This small molecule binds to this protein.
Small molecule (SMILES): N=c1ccn([C@H]2C[C@H](O[P](=O)(O)OC[C@H]3O[C@@H](n4cnc5c(N)ncnc54)C[C@@H]3O[P](=O)(O)OC[C@H]3O[C@@H](n4cnc5c(N)ncnc54)C[C@@H]3O[P](=O)(O)OC[C@H]3O[C@@H](n4cnc5c(N)ncnc54)C[C@@H]3O)[C@@H](COP(=O)=O)O2)c(=O)[nH]1

Sequence of chain 60.A:
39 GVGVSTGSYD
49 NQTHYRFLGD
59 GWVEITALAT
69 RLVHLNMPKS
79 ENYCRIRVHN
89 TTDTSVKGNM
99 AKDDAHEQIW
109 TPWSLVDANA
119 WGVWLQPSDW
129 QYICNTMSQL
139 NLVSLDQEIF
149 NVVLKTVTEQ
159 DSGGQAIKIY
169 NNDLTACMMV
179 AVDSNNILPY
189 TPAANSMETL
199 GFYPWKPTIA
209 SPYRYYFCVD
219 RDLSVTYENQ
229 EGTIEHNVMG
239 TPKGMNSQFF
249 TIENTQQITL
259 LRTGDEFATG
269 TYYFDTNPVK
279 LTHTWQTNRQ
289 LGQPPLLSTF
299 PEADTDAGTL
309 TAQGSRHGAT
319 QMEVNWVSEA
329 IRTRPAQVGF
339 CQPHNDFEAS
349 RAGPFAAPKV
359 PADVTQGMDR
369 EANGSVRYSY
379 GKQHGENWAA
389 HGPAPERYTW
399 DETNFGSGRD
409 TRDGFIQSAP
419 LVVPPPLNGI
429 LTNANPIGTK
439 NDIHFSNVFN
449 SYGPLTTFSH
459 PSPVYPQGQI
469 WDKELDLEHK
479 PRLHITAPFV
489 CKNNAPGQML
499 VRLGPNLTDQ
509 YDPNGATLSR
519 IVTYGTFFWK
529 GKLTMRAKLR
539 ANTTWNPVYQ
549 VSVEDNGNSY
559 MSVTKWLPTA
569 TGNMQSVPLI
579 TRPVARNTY

Binding-site contacts:
Ligand atom OP2 contacts residue GLN137 of chain 60.A at 3.8 Å.
Ligand atom C1' contacts residue TRP60 of chain 60.A at 3.5 Å (hydrophobic).
Ligand atom C3' contacts residue PRO276 of chain 60.A at 3.2 Å (hydrophobic).
Ligand atom N6 contacts residue TRP60 of chain 60.A at 3.0 Å.
Ligand atom C4' contacts residue GLN137 of chain 60.A at 4.1 Å.
Ligand atom C2' contacts residue GLN137 of chain 60.A at 2.9 Å.
Ligand atom O5' contacts residue GLN137 of chain 60.A at 4.3 Å.
Ligand atom P contacts residue GLN137 of chain 60.A at 3.5 Å.
Ligand atom P contacts residue PRO276 of chain 60.A at 3.8 Å.
Ligand atom C3' contacts residue GLN137 of chain 60.A at 2.6 Å.
Ligand atom N6 contacts residue ASP58 of chain 60.A at 4.3 Å.
Ligand atom N7 contacts residue TRP60 of chain 60.A at 3.9 Å.
Ligand atom C6 contacts residue TRP60 of chain 60.A at 3.4 Å (hydrophobic).
Ligand atom OP1 contacts residue PRO276 of chain 60.A at 3.1 Å.
Ligand atom O3' contacts residue TRP60 of chain 60.A at 4.4 Å.
Ligand atom N6 contacts residue GLY57 of chain 60.A at 3.7 Å.
Ligand atom C4' contacts residue PRO276 of chain 60.A at 3.7 Å (hydrophobic).
Ligand atom O5' contacts residue PRO276 of chain 60.A at 2.8 Å.
Ligand atom O3' contacts residue GLN137 of chain 60.A at 2.1 Å (h-bond).
Ligand atom OP1 contacts residue ASN275 of chain 60.A at 4.5 Å.
Ligand atom C5 contacts residue TRP60 of chain 60.A at 3.8 Å (hydrophobic).
Ligand atom P contacts residue ASN139 of chain 60.A at 3.7 Å.
Ligand atom OP2 contacts residue ASN139 of chain 60.A at 3.3 Å (h-bond).
Ligand atom C1' contacts residue GLN137 of chain 60.A at 4.0 Å.
Ligand atom O4' contacts residue TRP60 of chain 60.A at 4.2 Å.
Ligand atom C2' contacts residue TRP60 of chain 60.A at 4.1 Å (hydrophobic).
Ligand atom C2 contacts residue TRP60 of chain 60.A at 3.4 Å (hydrophobic).
Ligand atom OP2 contacts residue ARG534 of chain 60.A at 3.6 Å.
Ligand atom OP1 contacts residue ASN139 of chain 60.A at 3.1 Å (h-bond).
Ligand atom N3 contacts residue TRP60 of chain 60.A at 3.0 Å.
Ligand atom C4 contacts residue TRP60 of chain 60.A at 3.5 Å (hydrophobic).
Ligand atom O3' contacts residue PRO276 of chain 60.A at 3.4 Å.
Ligand atom N1 contacts residue TRP60 of chain 60.A at 3.5 Å.
Ligand atom OP2 contacts residue PRO276 of chain 60.A at 3.9 Å.
Ligand atom OP2 contacts residue TRP60 of chain 60.A at 4.4 Å.
Ligand atom C8 contacts residue TRP60 of chain 60.A at 4.4 Å (hydrophobic).
Ligand atom O5' contacts residue TRP60 of chain 60.A at 3.8 Å.
Ligand atom C5' contacts residue PRO276 of chain 60.A at 3.7 Å (hydrophobic).
Ligand atom N9 contacts residue TRP60 of chain 60.A at 3.8 Å.
Ligand atom OP1 contacts residue GLN137 of chain 60.A at 4.4 Å.